Sequence of chain 1.A:
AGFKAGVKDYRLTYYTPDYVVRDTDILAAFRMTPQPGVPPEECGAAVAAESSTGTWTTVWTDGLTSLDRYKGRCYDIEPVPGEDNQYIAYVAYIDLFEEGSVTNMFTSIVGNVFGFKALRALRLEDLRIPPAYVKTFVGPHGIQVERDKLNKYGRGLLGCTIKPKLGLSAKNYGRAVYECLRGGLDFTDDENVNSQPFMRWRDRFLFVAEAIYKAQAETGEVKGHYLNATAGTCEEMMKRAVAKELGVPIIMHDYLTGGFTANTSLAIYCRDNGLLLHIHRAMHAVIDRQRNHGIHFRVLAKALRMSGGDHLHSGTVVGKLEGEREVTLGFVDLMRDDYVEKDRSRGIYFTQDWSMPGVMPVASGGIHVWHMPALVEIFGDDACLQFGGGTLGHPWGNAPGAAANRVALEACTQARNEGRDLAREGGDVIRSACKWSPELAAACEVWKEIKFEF

Sequence of chain 1.B:
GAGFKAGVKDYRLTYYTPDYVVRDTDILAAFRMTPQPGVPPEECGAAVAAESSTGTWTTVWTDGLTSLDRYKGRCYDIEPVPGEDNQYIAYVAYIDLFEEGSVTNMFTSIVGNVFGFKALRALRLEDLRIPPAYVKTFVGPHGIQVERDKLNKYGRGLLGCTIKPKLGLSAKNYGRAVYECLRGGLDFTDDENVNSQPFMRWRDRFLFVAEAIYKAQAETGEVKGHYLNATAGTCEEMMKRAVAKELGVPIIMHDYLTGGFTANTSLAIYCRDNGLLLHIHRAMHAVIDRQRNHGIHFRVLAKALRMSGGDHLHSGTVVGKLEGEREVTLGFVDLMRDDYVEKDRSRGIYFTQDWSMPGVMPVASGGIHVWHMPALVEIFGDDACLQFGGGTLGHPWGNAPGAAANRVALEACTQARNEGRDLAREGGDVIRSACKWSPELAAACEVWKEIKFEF

Binding-site contacts:
Ligand atom O2 contacts residue MG1 of chain 1.V at 2.3 Å.
Ligand atom O1P contacts residue GLY404 of chain 1.B at 2.7 Å (h-bond).
Ligand atom O7 contacts residue MG1 of chain 1.V at 2.2 Å.
Ligand atom C contacts residue MG1 of chain 1.V at 2.9 Å.
Ligand atom O4 contacts residue SER379 of chain 1.B at 2.7 Å (h-bond).
Ligand atom O3 contacts residue GLU204 of chain 1.B at 2.8 Å (salt-bridge).
Ligand atom O3 contacts residue KCX201 of chain 1.B at 2.6 Å (h-bond).
Ligand atom C1 contacts residue SER379 of chain 1.B at 3.5 Å.
Ligand atom O7 contacts residue GLU204 of chain 1.B at 3.0 Å (salt-bridge).
Ligand atom O1P contacts residue GLY403 of chain 1.B at 3.4 Å.
Ligand atom O2 contacts residue KCX201 of chain 1.B at 2.9 Å (h-bond).
Ligand atom C contacts residue ASN123 of chain 1.A at 3.5 Å.
Ligand atom C2 contacts residue MG1 of chain 1.V at 2.9 Å.
Ligand atom C3 contacts residue MG1 of chain 1.V at 3.1 Å.
Ligand atom O2P contacts residue TRP66 of chain 1.A at 3.1 Å.
Ligand atom O2P contacts residue GLY380 of chain 1.B at 3.4 Å.
Ligand atom O1P contacts residue LYS175 of chain 1.B at 3.5 Å.
Ligand atom O7 contacts residue LYS175 of chain 1.B at 3.4 Å (salt-bridge).
Ligand atom O4 contacts residue GLY380 of chain 1.B at 3.5 Å (h-bond).
Ligand atom O2P contacts residue LYS334 of chain 1.B at 2.5 Å (salt-bridge).
Ligand atom O3 contacts residue MG1 of chain 1.V at 2.2 Å.
Ligand atom O2 contacts residue THR173 of chain 1.B at 2.9 Å (h-bond).
Ligand atom O6P contacts residue ARG295 of chain 1.B at 2.9 Å (salt-bridge).
Ligand atom C contacts residue LYS175 of chain 1.B at 3.4 Å.
Ligand atom O3P contacts residue GLY403 of chain 1.B at 3.0 Å (h-bond).
Ligand atom O6 contacts residue LYS334 of chain 1.B at 3.3 Å (salt-bridge).
Ligand atom O1P contacts residue THR65 of chain 1.A at 2.6 Å (h-bond).
Ligand atom C3 contacts residue KCX201 of chain 1.B at 3.0 Å.
Ligand atom O7 contacts residue ASP203 of chain 1.B at 3.1 Å (salt-bridge).
Ligand atom O5P contacts residue HIS327 of chain 1.B at 2.8 Å (h-bond).
Ligand atom O2P contacts residue GLY381 of chain 1.B at 2.9 Å (h-bond).
Ligand atom O2 contacts residue LYS175 of chain 1.B at 3.0 Å (salt-bridge).
Ligand atom O2P contacts residue THR65 of chain 1.A at 3.2 Å (h-bond).
Ligand atom O4P contacts residue ARG295 of chain 1.B at 2.7 Å (salt-bridge).
Ligand atom P1 contacts residue THR65 of chain 1.A at 3.5 Å.
Ligand atom O6 contacts residue GLU60 of chain 1.A at 3.5 Å (salt-bridge).
Ligand atom O7 contacts residue LYS177 of chain 1.B at 2.6 Å (salt-bridge).
Ligand atom O7 contacts residue ASN123 of chain 1.A at 3.0 Å (h-bond).
Ligand atom O3 contacts residue HIS294 of chain 1.B at 2.8 Å (h-bond).
Ligand atom O1 contacts residue LYS175 of chain 1.B at 3.2 Å (salt-bridge).

The protein below binds the small molecule below.
Small molecule (SMILES): O=C(O)[C@@](O)(COP(=O)(O)O)[C@H](O)[C@H](O)COP(=O)(O)O